The protein below binds the small molecule below.
Small molecule (SMILES): C[C@H](CCC(=O)O)[C@H]1CC[C@H]2[C@@H]3[C@H](O)C[C@@H]4C[C@H](O)CC[C@]4(C)[C@H]3C[C@H](O)[C@]12C

Binding-site contacts:
Ligand atom O7 contacts residue EDO1 of chain 1.KA at 3.8 Å.
Ligand atom C18 contacts residue GLY22 of chain 1.T at 3.6 Å.
Ligand atom C12 contacts residue PHE21 of chain 1.T at 3.8 Å (hydrophobic).
Ligand atom O25 contacts residue MET271 of chain 1.A at 3.5 Å.
Ligand atom C16 contacts residue EDO1 of chain 1.KA at 3.8 Å.
Ligand atom O7 contacts residue GLU62 of chain 1.B at 2.9 Å (salt-bridge).
Ligand atom O3 contacts residue GLU62 of chain 1.B at 3.8 Å.
Ligand atom O26 contacts residue MET271 of chain 1.A at 3.9 Å.
Ligand atom O12 contacts residue LFA1 of chain 1.SE at 3.4 Å.
Ligand atom C4 contacts residue GLU62 of chain 1.B at 3.8 Å.
Ligand atom C3 contacts residue GLN59 of chain 1.B at 3.7 Å.
Ligand atom C19 contacts residue PHE21 of chain 1.T at 3.8 Å (hydrophobic).
Ligand atom C16 contacts residue MET271 of chain 1.A at 3.8 Å (hydrophobic).
Ligand atom C14 contacts residue GLN59 of chain 1.B at 3.8 Å.
Ligand atom C22 contacts residue MET271 of chain 1.A at 3.8 Å (hydrophobic).
Ligand atom C20 contacts residue PHE18 of chain 1.T at 3.8 Å (hydrophobic).
Ligand atom C24 contacts residue ARG14 of chain 1.T at 3.6 Å.
Ligand atom C2 contacts residue LFA1 of chain 1.SE at 3.9 Å.
Ligand atom C24 contacts residue ARG17 of chain 1.T at 3.6 Å.
Ligand atom O12 contacts residue GLN59 of chain 1.B at 3.5 Å (h-bond).
Ligand atom C4 contacts residue THR66 of chain 1.B at 3.8 Å.
Ligand atom C7 contacts residue GLU62 of chain 1.B at 3.7 Å.
Ligand atom C5 contacts residue THR66 of chain 1.B at 3.9 Å.
Ligand atom C11 contacts residue PHE21 of chain 1.T at 3.7 Å (hydrophobic).
Ligand atom O25 contacts residue ARG14 of chain 1.T at 2.9 Å (salt-bridge).
Ligand atom C19 contacts residue TRP275 of chain 1.A at 3.8 Å (hydrophobic).
Ligand atom O7 contacts residue GLN59 of chain 1.B at 2.9 Å (h-bond).
Ligand atom O3 contacts residue GLN59 of chain 1.B at 2.9 Å (h-bond).
Ligand atom C3 contacts residue THR66 of chain 1.B at 3.7 Å.
Ligand atom C1 contacts residue LFA1 of chain 1.SE at 3.9 Å.
Ligand atom O26 contacts residue ARG14 of chain 1.T at 2.9 Å (salt-bridge).
Ligand atom C15 contacts residue TRP275 of chain 1.A at 3.9 Å (hydrophobic).
Ligand atom C4 contacts residue GLN59 of chain 1.B at 3.8 Å.
Ligand atom C6 contacts residue TRP275 of chain 1.A at 3.7 Å (hydrophobic).
Ligand atom O3 contacts residue THR63 of chain 1.B at 2.8 Å (h-bond).
Ligand atom C24 contacts residue MET271 of chain 1.A at 3.8 Å (hydrophobic).
Ligand atom O26 contacts residue ARG17 of chain 1.T at 3.1 Å (salt-bridge).
Ligand atom C18 contacts residue PHE18 of chain 1.T at 3.8 Å (hydrophobic).
Ligand atom C6 contacts residue THR66 of chain 1.B at 3.9 Å.
Ligand atom C9 contacts residue GLN59 of chain 1.B at 3.9 Å.

Sequence of chain 1.T:
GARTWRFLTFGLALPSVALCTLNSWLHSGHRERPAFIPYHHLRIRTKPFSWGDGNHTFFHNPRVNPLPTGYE

Sequence of chain 1.B:
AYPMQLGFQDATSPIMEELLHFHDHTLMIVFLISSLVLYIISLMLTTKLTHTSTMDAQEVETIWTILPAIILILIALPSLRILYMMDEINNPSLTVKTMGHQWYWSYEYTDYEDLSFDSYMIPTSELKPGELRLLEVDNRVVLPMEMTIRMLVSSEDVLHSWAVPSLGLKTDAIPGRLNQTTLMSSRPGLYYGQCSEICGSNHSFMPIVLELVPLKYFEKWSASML

Sequence of chain 1.A:
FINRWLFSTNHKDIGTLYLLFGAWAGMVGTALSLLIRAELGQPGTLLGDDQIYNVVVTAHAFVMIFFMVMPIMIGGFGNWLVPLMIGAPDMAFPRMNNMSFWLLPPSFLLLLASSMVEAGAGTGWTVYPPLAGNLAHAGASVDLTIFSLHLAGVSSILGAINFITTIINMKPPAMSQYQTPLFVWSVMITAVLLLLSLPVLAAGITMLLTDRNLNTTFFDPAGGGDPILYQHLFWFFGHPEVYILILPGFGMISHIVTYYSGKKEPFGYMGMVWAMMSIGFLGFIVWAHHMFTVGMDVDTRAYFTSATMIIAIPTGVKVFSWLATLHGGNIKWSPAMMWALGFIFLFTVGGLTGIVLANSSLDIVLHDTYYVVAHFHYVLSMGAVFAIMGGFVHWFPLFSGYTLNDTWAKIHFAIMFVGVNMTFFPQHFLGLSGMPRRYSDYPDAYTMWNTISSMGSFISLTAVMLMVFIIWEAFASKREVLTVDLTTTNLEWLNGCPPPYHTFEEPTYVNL